This protein binds this small molecule.
Small molecule (SMILES): OC[C@H]1O[C@H](O)[C@@H](O)[C@@H](O)[C@@H]1O

Binding-site contacts:
Ligand atom C1 contacts residue BMA3 of chain 1.K at 3.8 Å.
Ligand atom C4 contacts residue BMA3 of chain 1.K at 4.5 Å.
Ligand atom C3 contacts residue BMA3 of chain 1.K at 3.8 Å.
Ligand atom C2 contacts residue BMA3 of chain 1.K at 4.0 Å.
Ligand atom C5 contacts residue BMA3 of chain 1.K at 4.5 Å.
Ligand atom O2 contacts residue BMA3 of chain 1.K at 3.6 Å.
Ligand atom O5 contacts residue BMA3 of chain 1.K at 3.5 Å (h-bond).
Ligand atom O3 contacts residue BMA3 of chain 1.K at 2.7 Å (h-bond).